The protein below binds the small molecule below.
Small molecule (SMILES): N#Cc1ccc(Nc2nc(N)nc(Cc3c(Cl)ccc4[nH]ccc34)n2)cc1

Binding-site contacts:
Ligand atom CL contacts residue PHE227 of chain 1.A at 3.8 Å.
Ligand atom N3 contacts residue VAL106 of chain 1.A at 3.5 Å.
Ligand atom C25 contacts residue LEU100 of chain 1.A at 3.9 Å (hydrophobic).
Ligand atom C10 contacts residue VAL106 of chain 1.A at 3.7 Å (hydrophobic).
Ligand atom C13 contacts residue LYS101 of chain 1.A at 3.4 Å.
Ligand atom C4 contacts residue TRP229 of chain 1.A at 3.3 Å (hydrophobic).
Ligand atom C6 contacts residue TYR188 of chain 1.A at 3.8 Å (hydrophobic).
Ligand atom C26 contacts residue LEU100 of chain 1.A at 3.3 Å (hydrophobic).
Ligand atom C7 contacts residue VAL106 of chain 1.A at 3.7 Å (hydrophobic).
Ligand atom C3 contacts residue TYR181 of chain 1.A at 3.7 Å (hydrophobic).
Ligand atom N10 contacts residue LEU100 of chain 1.A at 3.5 Å.
Ligand atom CL contacts residue TYR188 of chain 1.A at 3.0 Å.
Ligand atom C15 contacts residue LYS101 of chain 1.A at 3.9 Å.
Ligand atom C7 contacts residue TYR188 of chain 1.A at 3.0 Å (hydrophobic).
Ligand atom C13 contacts residue GLU138 of chain 1.B at 3.0 Å.
Ligand atom C12 contacts residue GLU138 of chain 1.B at 3.8 Å.
Ligand atom C25 contacts residue TYR181 of chain 1.A at 3.1 Å (hydrophobic).
Ligand atom C1 contacts residue TYR188 of chain 1.A at 3.7 Å (hydrophobic).
Ligand atom C3 contacts residue LEU100 of chain 1.A at 4.0 Å (hydrophobic).
Ligand atom N6 contacts residue GLU138 of chain 1.B at 3.5 Å (salt-bridge).
Ligand atom C8 contacts residue VAL106 of chain 1.A at 3.5 Å (hydrophobic).
Ligand atom C17 contacts residue LYS101 of chain 1.A at 3.1 Å.
Ligand atom C5 contacts residue TRP229 of chain 1.A at 3.7 Å (hydrophobic).
Ligand atom N4 contacts residue VAL106 of chain 1.A at 3.8 Å.
Ligand atom C17 contacts residue GLU138 of chain 1.B at 3.1 Å.
Ligand atom C14 contacts residue GLU138 of chain 1.B at 3.4 Å.
Ligand atom N10 contacts residue TYR181 of chain 1.A at 3.5 Å.
Ligand atom C4 contacts residue LEU234 of chain 1.A at 3.8 Å (hydrophobic).
Ligand atom C12 contacts residue LEU100 of chain 1.A at 3.7 Å (hydrophobic).
Ligand atom N10 contacts residue PRO95 of chain 1.A at 3.2 Å.
Ligand atom N6 contacts residue GLY99 of chain 1.A at 4.0 Å.
Ligand atom C5 contacts residue LEU234 of chain 1.A at 3.2 Å (hydrophobic).
Ligand atom C13 contacts residue LEU100 of chain 1.A at 3.5 Å (hydrophobic).
Ligand atom C15 contacts residue LYS103 of chain 1.A at 3.9 Å.
Ligand atom C26 contacts residue TYR181 of chain 1.A at 3.3 Å (hydrophobic).
Ligand atom N4 contacts residue TYR318 of chain 1.A at 3.8 Å.
Ligand atom C14 contacts residue LYS101 of chain 1.A at 3.2 Å.
Ligand atom C2 contacts residue TYR181 of chain 1.A at 3.5 Å (hydrophobic).
Ligand atom C26 contacts residue PRO95 of chain 1.A at 3.7 Å (hydrophobic).
Ligand atom N6 contacts residue LYS101 of chain 1.A at 3.1 Å.

Sequence of chain 1.A:
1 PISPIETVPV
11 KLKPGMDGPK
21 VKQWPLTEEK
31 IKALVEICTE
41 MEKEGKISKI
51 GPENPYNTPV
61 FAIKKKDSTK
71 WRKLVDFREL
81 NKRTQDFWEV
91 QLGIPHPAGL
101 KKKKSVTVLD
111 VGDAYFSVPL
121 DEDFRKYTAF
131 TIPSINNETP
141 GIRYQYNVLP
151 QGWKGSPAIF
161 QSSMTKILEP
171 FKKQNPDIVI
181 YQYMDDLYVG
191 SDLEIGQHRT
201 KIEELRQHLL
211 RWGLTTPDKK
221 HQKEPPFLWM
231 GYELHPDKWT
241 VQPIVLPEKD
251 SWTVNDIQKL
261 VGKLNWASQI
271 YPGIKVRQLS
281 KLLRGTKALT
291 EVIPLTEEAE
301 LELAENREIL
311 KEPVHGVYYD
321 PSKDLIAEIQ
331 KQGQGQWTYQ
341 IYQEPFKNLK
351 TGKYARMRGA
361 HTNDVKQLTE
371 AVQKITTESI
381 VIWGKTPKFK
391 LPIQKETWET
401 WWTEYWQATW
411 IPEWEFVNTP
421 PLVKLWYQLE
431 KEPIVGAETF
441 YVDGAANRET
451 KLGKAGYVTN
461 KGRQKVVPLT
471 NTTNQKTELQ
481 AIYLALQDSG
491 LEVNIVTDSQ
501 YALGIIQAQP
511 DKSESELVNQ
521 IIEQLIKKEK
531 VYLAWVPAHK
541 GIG

Sequence of chain 1.B:
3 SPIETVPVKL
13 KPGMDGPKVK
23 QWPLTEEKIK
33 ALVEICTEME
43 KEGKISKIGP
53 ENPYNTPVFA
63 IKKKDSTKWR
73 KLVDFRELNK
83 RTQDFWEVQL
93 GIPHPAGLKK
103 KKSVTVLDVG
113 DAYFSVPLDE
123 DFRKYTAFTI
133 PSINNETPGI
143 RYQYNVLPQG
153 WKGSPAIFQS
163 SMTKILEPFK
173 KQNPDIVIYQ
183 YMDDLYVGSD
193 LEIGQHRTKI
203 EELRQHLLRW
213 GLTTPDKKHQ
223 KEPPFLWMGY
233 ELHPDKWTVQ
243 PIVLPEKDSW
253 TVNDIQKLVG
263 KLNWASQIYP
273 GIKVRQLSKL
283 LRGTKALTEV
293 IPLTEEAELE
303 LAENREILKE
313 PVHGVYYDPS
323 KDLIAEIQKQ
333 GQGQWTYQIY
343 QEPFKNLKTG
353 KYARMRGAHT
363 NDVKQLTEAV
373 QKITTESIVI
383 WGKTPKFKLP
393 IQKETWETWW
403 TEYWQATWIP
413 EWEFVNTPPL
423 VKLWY